Sequence of chain 1.A:
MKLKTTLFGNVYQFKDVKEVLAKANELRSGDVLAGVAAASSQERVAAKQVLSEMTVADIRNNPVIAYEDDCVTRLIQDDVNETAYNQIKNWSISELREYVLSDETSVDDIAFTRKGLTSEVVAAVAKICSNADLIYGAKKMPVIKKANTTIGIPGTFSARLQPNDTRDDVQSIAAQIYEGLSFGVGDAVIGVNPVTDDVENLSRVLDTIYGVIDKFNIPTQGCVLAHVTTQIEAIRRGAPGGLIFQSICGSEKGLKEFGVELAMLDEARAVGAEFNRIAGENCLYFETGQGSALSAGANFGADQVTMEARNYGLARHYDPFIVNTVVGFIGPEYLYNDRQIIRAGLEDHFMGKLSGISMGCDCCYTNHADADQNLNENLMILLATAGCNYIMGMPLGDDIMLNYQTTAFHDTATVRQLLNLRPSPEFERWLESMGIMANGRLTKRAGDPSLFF

A protein and the small-molecule ligand that binds it are described below.
Small molecule (SMILES): C[C@H](N)CO

Binding-site contacts:
Ligand atom CA contacts residue LEU402 of chain 1.A at 4.5 Å (hydrophobic).
Ligand atom N contacts residue ARG160 of chain 1.A at 3.5 Å (salt-bridge).
Ligand atom C3 contacts residue GLN162 of chain 1.A at 4.4 Å.
Ligand atom C contacts residue GLN162 of chain 1.A at 3.5 Å.
Ligand atom C contacts residue GLU287 of chain 1.A at 3.6 Å.
Ligand atom C3 contacts residue PHE329 of chain 1.A at 3.5 Å (hydrophobic).
Ligand atom CA contacts residue GLU287 of chain 1.A at 3.3 Å.
Ligand atom O contacts residue LEU225 of chain 1.A at 3.3 Å.
Ligand atom CA contacts residue ARG160 of chain 1.A at 4.1 Å.
Ligand atom CA contacts residue GLN162 of chain 1.A at 3.8 Å.
Ligand atom O contacts residue GLN162 of chain 1.A at 4.3 Å.
Ligand atom N contacts residue TYR404 of chain 1.A at 3.6 Å (h-bond).
Ligand atom O contacts residue GLU287 of chain 1.A at 2.6 Å (salt-bridge).
Ligand atom C contacts residue ASN193 of chain 1.A at 3.2 Å.
Ligand atom O contacts residue ASN193 of chain 1.A at 3.0 Å (h-bond).
Ligand atom C contacts residue LEU402 of chain 1.A at 3.8 Å (hydrophobic).
Ligand atom C contacts residue ARG160 of chain 1.A at 3.6 Å.
Ligand atom C3 contacts residue VAL326 of chain 1.A at 3.6 Å (hydrophobic).
Ligand atom C3 contacts residue TYR404 of chain 1.A at 3.2 Å (hydrophobic).
Ligand atom N contacts residue VAL326 of chain 1.A at 4.2 Å.
Ligand atom N contacts residue GLN162 of chain 1.A at 3.0 Å (h-bond).
Ligand atom CA contacts residue VAL326 of chain 1.A at 4.0 Å (hydrophobic).
Ligand atom CA contacts residue ASP362 of chain 1.A at 3.6 Å.
Ligand atom CA contacts residue TYR404 of chain 1.A at 4.0 Å (hydrophobic).
Ligand atom N contacts residue MET392 of chain 1.A at 3.8 Å.
Ligand atom C3 contacts residue ASP362 of chain 1.A at 3.5 Å.
Ligand atom C3 contacts residue LEU402 of chain 1.A at 3.9 Å (hydrophobic).
Ligand atom O contacts residue ARG160 of chain 1.A at 3.0 Å (salt-bridge).
Ligand atom N contacts residue ASP362 of chain 1.A at 2.8 Å (salt-bridge).
Ligand atom N contacts residue GLU287 of chain 1.A at 3.0 Å (salt-bridge).